Sequence of chain 44.A:
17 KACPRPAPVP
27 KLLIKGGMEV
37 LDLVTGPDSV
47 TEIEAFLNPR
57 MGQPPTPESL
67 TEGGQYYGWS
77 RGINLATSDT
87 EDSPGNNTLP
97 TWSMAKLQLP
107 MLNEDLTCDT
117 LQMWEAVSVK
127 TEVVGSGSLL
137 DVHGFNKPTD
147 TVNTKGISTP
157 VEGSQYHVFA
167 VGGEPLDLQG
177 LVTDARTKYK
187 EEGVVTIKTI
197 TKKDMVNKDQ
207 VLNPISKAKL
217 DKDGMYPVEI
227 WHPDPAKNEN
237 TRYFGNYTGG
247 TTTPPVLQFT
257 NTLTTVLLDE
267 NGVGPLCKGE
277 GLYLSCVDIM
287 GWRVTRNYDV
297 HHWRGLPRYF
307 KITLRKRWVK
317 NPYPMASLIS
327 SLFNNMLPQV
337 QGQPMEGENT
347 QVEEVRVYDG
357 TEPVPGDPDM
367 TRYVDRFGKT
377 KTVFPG

Binding-site contacts:
Ligand atom C6 contacts residue THR94 of chain 44.A at 3.9 Å.
Ligand atom O3 contacts residue GLY78 of chain 44.A at 3.6 Å.
Ligand atom O10 contacts residue ASN293 of chain 44.A at 4.3 Å.
Ligand atom O1A contacts residue ARG77 of chain 44.A at 3.1 Å.
Ligand atom C5 contacts residue TYR72 of chain 44.A at 3.7 Å (hydrophobic).
Ligand atom C4 contacts residue TYR72 of chain 44.A at 3.7 Å (hydrophobic).
Ligand atom O4 contacts residue THR291 of chain 44.A at 3.5 Å.
Ligand atom C1 contacts residue GLY78 of chain 44.A at 4.2 Å.
Ligand atom O6 contacts residue ASN93 of chain 44.A at 2.9 Å (h-bond).
Ligand atom O8 contacts residue TYR72 of chain 44.A at 3.9 Å.
Ligand atom O1B contacts residue ARG77 of chain 44.A at 3.0 Å (salt-bridge).
Ligand atom O4 contacts residue TYR72 of chain 44.A at 4.2 Å.
Ligand atom O4 contacts residue VAL296 of chain 44.A at 3.7 Å.
Ligand atom C3 contacts residue ARG77 of chain 44.A at 3.8 Å.
Ligand atom C2 contacts residue GLY78 of chain 44.A at 4.1 Å.
Ligand atom C3 contacts residue VAL296 of chain 44.A at 3.4 Å (hydrophobic).
Ligand atom C5 contacts residue ASN93 of chain 44.A at 3.6 Å.
Ligand atom O1A contacts residue TYR72 of chain 44.A at 3.7 Å.
Ligand atom C6 contacts residue TYR72 of chain 44.A at 3.9 Å (hydrophobic).
Ligand atom C4 contacts residue GLY78 of chain 44.A at 3.6 Å.
Ligand atom C1 contacts residue ARG77 of chain 44.A at 3.5 Å.
Ligand atom C3 contacts residue GLY78 of chain 44.A at 4.2 Å.
Ligand atom O1B contacts residue TYR72 of chain 44.A at 4.1 Å.
Ligand atom O4 contacts residue ASN80 of chain 44.A at 4.1 Å.
Ligand atom O4 contacts residue ILE79 of chain 44.A at 3.7 Å.
Ligand atom C4 contacts residue VAL296 of chain 44.A at 4.2 Å (hydrophobic).
Ligand atom O4 contacts residue HIS298 of chain 44.A at 2.7 Å (h-bond).
Ligand atom C4 contacts residue HIS298 of chain 44.A at 3.6 Å.
Ligand atom C11 contacts residue ASP85 of chain 44.B at 3.5 Å.
Ligand atom C1 contacts residue TYR72 of chain 44.A at 4.1 Å (hydrophobic).
Ligand atom C6 contacts residue ASN93 of chain 44.A at 3.1 Å.
Ligand atom N5 contacts residue TYR72 of chain 44.A at 2.9 Å (h-bond).
Ligand atom O4 contacts residue GLY78 of chain 44.A at 3.3 Å.
Ligand atom O8 contacts residue ARG77 of chain 44.A at 3.3 Å (salt-bridge).
Ligand atom C4 contacts residue ARG77 of chain 44.A at 4.3 Å.
Ligand atom C10 contacts residue TYR72 of chain 44.A at 3.8 Å (hydrophobic).
Ligand atom C3 contacts residue HIS298 of chain 44.A at 4.1 Å.
Ligand atom C11 contacts residue TYR72 of chain 44.A at 3.9 Å (hydrophobic).
Ligand atom C3 contacts residue GLY78 of chain 44.A at 3.7 Å.
Ligand atom O1A contacts residue GLY78 of chain 44.A at 3.4 Å (h-bond).

The protein below binds the small molecule below.
Small molecule (SMILES): CC(=O)N[C@H]1[C@H]([C@H](O)[C@H](O)CO)O[C@@](O[C@H]2[C@@H](O)[C@@H](CO)O[C@@H](O[C@H]3[C@H](O)[C@@H](O)[C@H](O)O[C@@H]3CO)[C@@H]2O)(C(=O)O)C[C@@H]1O

Sequence of chain 44.B:
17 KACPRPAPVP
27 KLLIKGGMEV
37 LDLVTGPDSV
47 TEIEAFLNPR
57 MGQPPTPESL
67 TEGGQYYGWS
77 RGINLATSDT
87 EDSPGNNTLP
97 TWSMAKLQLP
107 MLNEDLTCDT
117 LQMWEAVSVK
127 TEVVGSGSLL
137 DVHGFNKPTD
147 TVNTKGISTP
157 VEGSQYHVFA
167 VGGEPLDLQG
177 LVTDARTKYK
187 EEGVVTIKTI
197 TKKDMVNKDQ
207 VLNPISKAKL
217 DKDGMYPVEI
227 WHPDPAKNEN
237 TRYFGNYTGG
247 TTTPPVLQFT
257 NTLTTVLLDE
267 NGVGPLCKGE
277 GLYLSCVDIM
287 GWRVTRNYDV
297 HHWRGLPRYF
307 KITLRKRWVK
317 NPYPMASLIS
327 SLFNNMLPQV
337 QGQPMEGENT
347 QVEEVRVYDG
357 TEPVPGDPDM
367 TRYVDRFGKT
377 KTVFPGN